Binding-site contacts:
Ligand atom C5' contacts residue GLY99 of chain 1.O at 3.6 Å.
Ligand atom OP2 contacts residue NA1 of chain 1.X at 3.8 Å.
Ligand atom O3' contacts residue LYS103 of chain 1.O at 3.6 Å.
Ligand atom OP1 contacts residue ALA100 of chain 1.O at 3.3 Å (h-bond).
Ligand atom O5' contacts residue GLY101 of chain 1.O at 3.3 Å (h-bond).
Ligand atom OP1 contacts residue ALA100 of chain 1.O at 4.0 Å.
Ligand atom OP1 contacts residue LYS103 of chain 1.O at 3.5 Å (salt-bridge).
Ligand atom P contacts residue NA1 of chain 1.X at 3.6 Å.
Ligand atom O3' contacts residue GLY99 of chain 1.O at 3.6 Å.
Ligand atom P contacts residue LYS103 of chain 1.O at 3.7 Å.
Ligand atom O5' contacts residue LYS103 of chain 1.O at 3.9 Å.
Ligand atom P contacts residue ALA100 of chain 1.O at 4.2 Å.
Ligand atom OP1 contacts residue LYS103 of chain 1.O at 3.6 Å.
Ligand atom O3' contacts residue ALA100 of chain 1.O at 4.0 Å.
Ligand atom OP2 contacts residue ALA100 of chain 1.O at 4.1 Å.
Ligand atom C5' contacts residue GLY99 of chain 1.O at 4.0 Å.
Ligand atom C5' contacts residue TRP98 of chain 1.O at 3.7 Å (hydrophobic).
Ligand atom C4' contacts residue GLY99 of chain 1.O at 3.6 Å.
Ligand atom OP1 contacts residue THR104 of chain 1.O at 2.8 Å (h-bond).
Ligand atom OP1 contacts residue NA1 of chain 1.X at 2.5 Å (h-bond).
Ligand atom OP1 contacts residue ILE97 of chain 1.O at 3.7 Å.
Ligand atom O3' contacts residue THR104 of chain 1.O at 4.0 Å.
Ligand atom C3' contacts residue GLY101 of chain 1.O at 4.0 Å.
Ligand atom P contacts residue GLY101 of chain 1.O at 3.4 Å.
Ligand atom P contacts residue THR102 of chain 1.O at 4.1 Å.
Ligand atom P contacts residue GLY99 of chain 1.O at 3.9 Å.
Ligand atom C3' contacts residue LYS103 of chain 1.O at 3.6 Å.
Ligand atom OP2 contacts residue GLY101 of chain 1.O at 3.9 Å.
Ligand atom OP2 contacts residue GLY101 of chain 1.O at 3.7 Å.
Ligand atom OP2 contacts residue THR102 of chain 1.O at 3.6 Å (h-bond).
Ligand atom OP1 contacts residue GLY101 of chain 1.O at 2.7 Å (h-bond).
Ligand atom OP1 contacts residue THR102 of chain 1.O at 3.8 Å.
Ligand atom P contacts residue THR104 of chain 1.O at 4.0 Å.
Ligand atom C4' contacts residue TRP98 of chain 1.O at 3.4 Å (hydrophobic).
Ligand atom O3' contacts residue TRP98 of chain 1.O at 3.6 Å.
Ligand atom OP2 contacts residue LYS103 of chain 1.O at 3.2 Å (salt-bridge).
Ligand atom C5' contacts residue GLY101 of chain 1.O at 3.6 Å.
Ligand atom OP1 contacts residue GLY99 of chain 1.O at 2.7 Å (h-bond).
Ligand atom OP1 contacts residue TRP98 of chain 1.O at 3.8 Å.
Ligand atom C3' contacts residue TRP98 of chain 1.O at 3.8 Å (hydrophobic).

This protein binds this small molecule.
Small molecule (SMILES): Cc1cn([C@H]2C[C@H](O[P](=O)(O)OC[C@H]3O[C@@H](n4cnc5c(=O)nc(N)[nH]c54)C[C@@H]3O[P](=O)(O)OC[C@H]3O[C@@H](n4ccc(N)nc4=O)C[C@@H]3O[P](=O)(O)OC[C@H]3O[C@@H](n4cnc5c(=O)nc(N)[nH]c54)C[C@@H]3O)[C@@H](CO[P](=O)(O)O[C@H]3C[C@H](n4cnc5c(=O)nc(N)[nH]c54)O[C@@H]3CO)O2)c(=O)[nH]c1=O

Sequence of chain 1.O:
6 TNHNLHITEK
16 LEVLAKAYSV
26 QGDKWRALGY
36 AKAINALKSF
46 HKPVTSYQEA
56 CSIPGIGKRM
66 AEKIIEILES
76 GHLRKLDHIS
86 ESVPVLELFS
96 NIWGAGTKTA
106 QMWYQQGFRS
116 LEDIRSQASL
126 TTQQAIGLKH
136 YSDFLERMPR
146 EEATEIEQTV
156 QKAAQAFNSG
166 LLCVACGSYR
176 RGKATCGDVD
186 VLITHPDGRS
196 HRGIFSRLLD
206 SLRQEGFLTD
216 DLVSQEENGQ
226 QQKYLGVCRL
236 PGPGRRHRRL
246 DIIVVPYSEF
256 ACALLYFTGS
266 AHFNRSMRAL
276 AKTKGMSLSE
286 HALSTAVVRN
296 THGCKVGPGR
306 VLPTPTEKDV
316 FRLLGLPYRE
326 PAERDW